A small-molecule ligand and the protein it binds are described below.
Small molecule (SMILES): CC(=O)N[C@H]1[C@H](O[C@H]2[C@H](O)[C@@H](NC(C)=O)CO[C@@H]2CO)O[C@H](CO)[C@@H](O)[C@@H]1O

Binding-site contacts:
Ligand atom C8 contacts residue ASN154 of chain 49.E at 3.6 Å.
Ligand atom O7 contacts residue ASN154 of chain 49.E at 2.6 Å (h-bond).
Ligand atom C1 contacts residue THR156 of chain 49.E at 3.6 Å.
Ligand atom N2 contacts residue ASN154 of chain 49.E at 3.8 Å.
Ligand atom C2 contacts residue ASN154 of chain 49.E at 3.5 Å.
Ligand atom O6 contacts residue MET151 of chain 49.E at 3.4 Å.
Ligand atom C2 contacts residue THR156 of chain 49.E at 4.2 Å.
Ligand atom C7 contacts residue THR156 of chain 49.E at 3.9 Å.
Ligand atom C1 contacts residue ASN154 of chain 49.E at 3.4 Å.
Ligand atom O5 contacts residue ASN154 of chain 49.E at 4.0 Å.
Ligand atom N2 contacts residue THR156 of chain 49.E at 3.6 Å (h-bond).
Ligand atom C6 contacts residue MET151 of chain 49.E at 4.5 Å (hydrophobic).
Ligand atom C8 contacts residue THR156 of chain 49.E at 4.0 Å.
Ligand atom C7 contacts residue ASN154 of chain 49.E at 3.3 Å.

Sequence of chain 49.E:
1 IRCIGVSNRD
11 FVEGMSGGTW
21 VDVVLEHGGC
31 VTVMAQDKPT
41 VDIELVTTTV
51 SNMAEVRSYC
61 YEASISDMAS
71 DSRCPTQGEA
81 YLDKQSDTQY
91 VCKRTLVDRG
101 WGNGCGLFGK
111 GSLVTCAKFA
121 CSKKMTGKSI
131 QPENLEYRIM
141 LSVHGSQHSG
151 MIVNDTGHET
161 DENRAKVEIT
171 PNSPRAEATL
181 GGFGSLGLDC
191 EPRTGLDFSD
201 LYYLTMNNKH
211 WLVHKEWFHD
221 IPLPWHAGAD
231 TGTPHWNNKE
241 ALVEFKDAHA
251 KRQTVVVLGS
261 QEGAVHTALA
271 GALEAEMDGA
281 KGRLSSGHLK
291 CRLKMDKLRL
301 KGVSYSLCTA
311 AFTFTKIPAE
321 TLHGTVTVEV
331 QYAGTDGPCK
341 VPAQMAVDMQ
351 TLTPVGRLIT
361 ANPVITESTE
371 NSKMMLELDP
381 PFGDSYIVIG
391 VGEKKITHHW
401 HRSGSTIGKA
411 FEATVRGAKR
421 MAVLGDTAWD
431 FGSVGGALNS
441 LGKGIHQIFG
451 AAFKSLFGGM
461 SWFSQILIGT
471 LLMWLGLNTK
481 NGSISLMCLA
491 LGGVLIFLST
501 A